Binding-site contacts:
Ligand atom N6 contacts residue ARG28 of chain 1.B at 4.2 Å.
Ligand atom N6 contacts residue PHE27 of chain 1.B at 4.2 Å.
Ligand atom C6 contacts residue PHE27 of chain 1.B at 4.2 Å (hydrophobic).
Ligand atom N3 contacts residue LEU129 of chain 1.B at 3.8 Å.
Ligand atom C6 contacts residue MET26 of chain 1.B at 4.0 Å (hydrophobic).
Ligand atom C2 contacts residue PHE27 of chain 1.B at 3.5 Å (hydrophobic).
Ligand atom N1 contacts residue PHE27 of chain 1.B at 3.7 Å.
Ligand atom N7 contacts residue LEU129 of chain 1.B at 4.3 Å.
Ligand atom N3 contacts residue PHE27 of chain 1.B at 3.6 Å.
Ligand atom N6 contacts residue ILE25 of chain 1.B at 4.2 Å.
Ligand atom N1 contacts residue LEU129 of chain 1.B at 3.8 Å.
Ligand atom C6 contacts residue ARG28 of chain 1.B at 4.0 Å.
Ligand atom N9 contacts residue LEU129 of chain 1.B at 4.2 Å.
Ligand atom N1 contacts residue ARG28 of chain 1.B at 2.9 Å (salt-bridge).
Ligand atom C2 contacts residue LEU129 of chain 1.B at 3.8 Å (hydrophobic).
Ligand atom C8 contacts residue ALA131 of chain 1.B at 4.4 Å (hydrophobic).
Ligand atom N3 contacts residue ARG28 of chain 1.B at 4.2 Å.
Ligand atom C2 contacts residue ARG28 of chain 1.B at 3.4 Å.
Ligand atom C8 contacts residue LEU129 of chain 1.B at 4.3 Å (hydrophobic).
Ligand atom N7 contacts residue LEU159 of chain 1.B at 4.5 Å.
Ligand atom C4 contacts residue PHE27 of chain 1.B at 4.2 Å (hydrophobic).
Ligand atom N1 contacts residue MET26 of chain 1.B at 4.0 Å.
Ligand atom C4 contacts residue LEU129 of chain 1.B at 4.0 Å (hydrophobic).
Ligand atom C6 contacts residue LEU159 of chain 1.B at 4.4 Å (hydrophobic).
Ligand atom C5 contacts residue LEU129 of chain 1.B at 4.2 Å (hydrophobic).
Ligand atom N6 contacts residue LEU159 of chain 1.B at 3.8 Å.
Ligand atom C6 contacts residue LEU129 of chain 1.B at 4.1 Å (hydrophobic).
Ligand atom N6 contacts residue MET26 of chain 1.B at 3.1 Å (h-bond).

This small molecule binds to this protein.
Small molecule (SMILES): Nc1ncnc2[nH]cnc12

Sequence of chain 1.B:
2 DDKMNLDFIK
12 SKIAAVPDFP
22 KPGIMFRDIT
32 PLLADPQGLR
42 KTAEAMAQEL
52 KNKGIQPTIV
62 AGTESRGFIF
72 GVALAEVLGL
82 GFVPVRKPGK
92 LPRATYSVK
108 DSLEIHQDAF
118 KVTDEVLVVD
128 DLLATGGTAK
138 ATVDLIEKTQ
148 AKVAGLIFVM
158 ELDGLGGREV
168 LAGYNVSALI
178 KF